Binding-site contacts:
Ligand atom N1 contacts residue HIS133 of chain 1.C at 4.0 Å.
Ligand atom C2 contacts residue HIS133 of chain 1.C at 4.2 Å.
Ligand atom SD contacts residue TYR62 of chain 1.C at 4.3 Å.
Ligand atom SD contacts residue ASN201 of chain 1.C at 3.9 Å.
Ligand atom C1 contacts residue TYR62 of chain 1.C at 4.4 Å (hydrophobic).
Ligand atom SD contacts residue CYS195 of chain 1.C at 2.4 Å (h-bond).
Ligand atom C3 contacts residue HIS133 of chain 1.C at 3.6 Å.
Ligand atom C1 contacts residue CYS195 of chain 1.C at 4.0 Å (hydrophobic).
Ligand atom C4 contacts residue HIS133 of chain 1.C at 3.5 Å.
Ligand atom C4 contacts residue TYR62 of chain 1.C at 4.4 Å (hydrophobic).
Ligand atom SD contacts residue ARG204 of chain 1.C at 4.4 Å.

Sequence of chain 1.C:
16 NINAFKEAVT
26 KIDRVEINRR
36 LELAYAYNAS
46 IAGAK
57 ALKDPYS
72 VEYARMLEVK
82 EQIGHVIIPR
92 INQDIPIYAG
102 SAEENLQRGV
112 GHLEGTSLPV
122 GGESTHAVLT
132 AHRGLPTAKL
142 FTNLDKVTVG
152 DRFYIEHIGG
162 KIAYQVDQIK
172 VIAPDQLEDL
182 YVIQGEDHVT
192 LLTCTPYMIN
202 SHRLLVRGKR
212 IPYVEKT

This small molecule binds to this protein.
Small molecule (SMILES): C[N+](C)(C)CCS